Sequence of chain 2.A:
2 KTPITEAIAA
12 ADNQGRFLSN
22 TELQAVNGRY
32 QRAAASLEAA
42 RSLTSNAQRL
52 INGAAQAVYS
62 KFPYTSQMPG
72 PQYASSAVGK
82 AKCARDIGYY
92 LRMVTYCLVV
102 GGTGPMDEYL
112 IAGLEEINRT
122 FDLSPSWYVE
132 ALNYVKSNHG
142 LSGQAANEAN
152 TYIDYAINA

Sequence of chain 5.A:
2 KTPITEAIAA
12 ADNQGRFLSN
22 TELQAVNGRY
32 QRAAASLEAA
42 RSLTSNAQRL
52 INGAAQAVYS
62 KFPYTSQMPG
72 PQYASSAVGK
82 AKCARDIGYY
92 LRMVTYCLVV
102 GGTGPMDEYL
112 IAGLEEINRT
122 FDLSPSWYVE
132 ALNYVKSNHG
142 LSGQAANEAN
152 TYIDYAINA

Binding-site contacts:
Ligand atom NA contacts residue ASP39 of chain 2.B at 2.7 Å (salt-bridge).
Ligand atom C4C contacts residue ILE148 of chain 2.B at 3.6 Å (hydrophobic).
Ligand atom CMC contacts residue ASN143 of chain 2.B at 3.2 Å.
Ligand atom OB contacts residue ASN28 of chain 5.A at 2.9 Å (h-bond).
Ligand atom OC contacts residue GLY151 of chain 2.B at 3.2 Å (h-bond).
Ligand atom C3A contacts residue ASN35 of chain 2.B at 3.4 Å.
Ligand atom CMD contacts residue GLY151 of chain 2.B at 3.3 Å.
Ligand atom CMB contacts residue ASN148 of chain 2.A at 3.4 Å.
Ligand atom C1D contacts residue ASP39 of chain 2.B at 3.6 Å.
Ligand atom CHB contacts residue ASP39 of chain 2.B at 3.4 Å.
Ligand atom CBB contacts residue GLN25 of chain 5.A at 3.5 Å.
Ligand atom NA contacts residue ASN35 of chain 2.B at 3.6 Å.
Ligand atom CMD contacts residue THR149 of chain 2.B at 3.5 Å.
Ligand atom C2D contacts residue THR149 of chain 2.B at 3.4 Å.
Ligand atom C3C contacts residue CYS153 of chain 2.B at 2.8 Å (hydrophobic).
Ligand atom NB contacts residue ASN35 of chain 2.B at 2.9 Å (h-bond).
Ligand atom CAC contacts residue CYS153 of chain 2.B at 2.8 Å (hydrophobic).
Ligand atom C4A contacts residue GLN145 of chain 2.A at 3.6 Å.
Ligand atom CBC contacts residue CYS153 of chain 2.B at 3.1 Å (hydrophobic).
Ligand atom CHD contacts residue ILE148 of chain 2.B at 3.5 Å (hydrophobic).
Ligand atom C1C contacts residue GLY151 of chain 2.B at 3.6 Å.
Ligand atom ND contacts residue ASP39 of chain 2.B at 2.7 Å (salt-bridge).
Ligand atom CGA contacts residue THR149 of chain 2.B at 3.4 Å.
Ligand atom NC contacts residue THR149 of chain 2.B at 2.8 Å (h-bond).
Ligand atom O2A contacts residue THR149 of chain 2.B at 2.7 Å (h-bond).
Ligand atom CHD contacts residue CYS153 of chain 2.B at 3.5 Å (hydrophobic).
Ligand atom C4A contacts residue ASN35 of chain 2.B at 3.6 Å.
Ligand atom CBC contacts residue VAL40 of chain 2.B at 3.6 Å (hydrophobic).
Ligand atom C3A contacts residue GLN145 of chain 2.A at 3.5 Å.
Ligand atom O1A contacts residue THR149 of chain 2.B at 3.4 Å (h-bond).
Ligand atom C1C contacts residue THR149 of chain 2.B at 3.5 Å.
Ligand atom OC contacts residue THR149 of chain 2.B at 3.5 Å (h-bond).
Ligand atom CBB contacts residue LEU24 of chain 5.A at 2.8 Å (hydrophobic).
Ligand atom CAC contacts residue ALA142 of chain 2.B at 3.2 Å (hydrophobic).
Ligand atom CMA contacts residue GLN145 of chain 2.A at 3.6 Å.
Ligand atom O1A contacts residue GLN145 of chain 2.A at 3.0 Å (h-bond).
Ligand atom C4C contacts residue CYS153 of chain 2.B at 3.1 Å (hydrophobic).
Ligand atom C2C contacts residue CYS153 of chain 2.B at 3.5 Å (hydrophobic).
Ligand atom OC contacts residue THR150 of chain 2.B at 3.5 Å.
Ligand atom CMA contacts residue ASN35 of chain 2.B at 3.6 Å.

The small molecule below binds the protein below.
Small molecule (SMILES): C=CC1=C(C)/C(=C/c2[nH]c(/C=C3\N=C(/C=C4\NC(=O)C(C)=C4C=C)C(C)=C3CCC(=O)O)c(CCC(=O)O)c2C)NC1=O

Sequence of chain 2.B:
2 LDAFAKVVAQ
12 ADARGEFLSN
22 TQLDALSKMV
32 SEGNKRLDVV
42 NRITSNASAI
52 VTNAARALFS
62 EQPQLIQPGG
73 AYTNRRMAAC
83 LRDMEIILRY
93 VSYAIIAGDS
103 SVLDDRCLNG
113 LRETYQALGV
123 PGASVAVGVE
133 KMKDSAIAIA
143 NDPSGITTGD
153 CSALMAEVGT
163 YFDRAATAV